The small molecule below binds the protein below.
Small molecule (SMILES): O=C[C@H](O)COP(=O)(O)O

Binding-site contacts:
Ligand atom O2P contacts residue ARG111 of chain 1.H at 3.2 Å (salt-bridge).
Ligand atom C1 contacts residue CYS294 of chain 1.H at 1.8 Å (hydrophobic).
Ligand atom O1 contacts residue ASN161 of chain 1.H at 3.4 Å (h-bond).
Ligand atom C3 contacts residue CYS294 of chain 1.H at 3.5 Å (hydrophobic).
Ligand atom C3 contacts residue MET166 of chain 1.H at 4.0 Å (hydrophobic).
Ligand atom O1 contacts residue CYS294 of chain 1.H at 2.7 Å (h-bond).
Ligand atom O1 contacts residue ARG293 of chain 1.H at 3.8 Å.
Ligand atom O2P contacts residue THR295 of chain 1.H at 4.1 Å.
Ligand atom O2 contacts residue PHE456 of chain 1.H at 3.7 Å.
Ligand atom O1P contacts residue ARG450 of chain 1.H at 3.5 Å (salt-bridge).
Ligand atom O2P contacts residue ARG450 of chain 1.H at 3.5 Å (salt-bridge).
Ligand atom P contacts residue ARG111 of chain 1.H at 3.2 Å.
Ligand atom P contacts residue HIS162 of chain 1.H at 3.7 Å.
Ligand atom O1P contacts residue CYS294 of chain 1.H at 3.1 Å (h-bond).
Ligand atom P contacts residue ARG450 of chain 1.H at 3.7 Å.
Ligand atom O3P contacts residue ARG111 of chain 1.H at 2.7 Å (salt-bridge).
Ligand atom O2P contacts residue ARG293 of chain 1.H at 2.3 Å (salt-bridge).
Ligand atom O2 contacts residue CYS294 of chain 1.H at 3.1 Å (h-bond).
Ligand atom C2 contacts residue PHE456 of chain 1.H at 4.4 Å (hydrophobic).
Ligand atom O4P contacts residue ARG111 of chain 1.H at 3.7 Å.
Ligand atom O4P contacts residue CYS294 of chain 1.H at 4.2 Å.
Ligand atom O1 contacts residue HIS162 of chain 1.H at 3.6 Å (h-bond).
Ligand atom C2 contacts residue MET166 of chain 1.H at 4.0 Å (hydrophobic).
Ligand atom O2P contacts residue GLY448 of chain 1.H at 4.1 Å.
Ligand atom C2 contacts residue CYS294 of chain 1.H at 2.9 Å (hydrophobic).
Ligand atom O2 contacts residue THR236 of chain 1.H at 3.9 Å.
Ligand atom O3P contacts residue HIS162 of chain 1.H at 3.6 Å (h-bond).
Ligand atom O1P contacts residue THR295 of chain 1.H at 4.3 Å.
Ligand atom O4P contacts residue ARG293 of chain 1.H at 2.8 Å (salt-bridge).
Ligand atom O3P contacts residue MET166 of chain 1.H at 4.4 Å.
Ligand atom C3 contacts residue PHE456 of chain 1.H at 4.0 Å (hydrophobic).
Ligand atom C3 contacts residue ARG450 of chain 1.H at 3.1 Å.
Ligand atom O2 contacts residue MET166 of chain 1.H at 4.3 Å.
Ligand atom O1P contacts residue PHE456 of chain 1.H at 4.0 Å.
Ligand atom O3P contacts residue ASN165 of chain 1.H at 4.4 Å.
Ligand atom P contacts residue ARG293 of chain 1.H at 3.4 Å.
Ligand atom O4P contacts residue HIS162 of chain 1.H at 2.8 Å (h-bond).
Ligand atom O3P contacts residue ARG450 of chain 1.H at 3.1 Å (salt-bridge).
Ligand atom C1 contacts residue ASN161 of chain 1.H at 4.2 Å.
Ligand atom O4P contacts residue THR295 of chain 1.H at 4.2 Å.

Sequence of chain 1.H:
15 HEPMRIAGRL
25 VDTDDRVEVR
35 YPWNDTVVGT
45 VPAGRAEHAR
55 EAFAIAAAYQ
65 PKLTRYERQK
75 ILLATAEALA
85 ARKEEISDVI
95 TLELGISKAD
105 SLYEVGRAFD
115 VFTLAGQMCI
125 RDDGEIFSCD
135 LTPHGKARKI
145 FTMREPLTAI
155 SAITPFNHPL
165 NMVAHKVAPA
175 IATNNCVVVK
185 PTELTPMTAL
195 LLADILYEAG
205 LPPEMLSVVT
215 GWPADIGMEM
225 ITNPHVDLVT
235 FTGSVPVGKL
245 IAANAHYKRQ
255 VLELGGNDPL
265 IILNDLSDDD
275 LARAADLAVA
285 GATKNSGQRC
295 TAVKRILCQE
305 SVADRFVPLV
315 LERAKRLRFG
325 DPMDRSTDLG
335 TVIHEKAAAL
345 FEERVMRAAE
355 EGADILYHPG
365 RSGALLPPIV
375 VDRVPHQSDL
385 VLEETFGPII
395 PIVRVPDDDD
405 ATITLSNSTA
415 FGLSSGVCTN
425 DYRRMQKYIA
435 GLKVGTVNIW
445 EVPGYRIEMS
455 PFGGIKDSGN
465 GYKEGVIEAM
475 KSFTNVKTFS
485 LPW